A small-molecule ligand and the protein it binds are described below.
Small molecule (SMILES): CC(=O)N[C@@H]1[C@@H](O)[C@H](O)[C@@H](CO)O[C@H]1O

Binding-site contacts:
Ligand atom C8 contacts residue PHE4 of chain 3.A at 3.5 Å (hydrophobic).
Ligand atom C1 contacts residue ASN155 of chain 3.A at 3.8 Å.
Ligand atom O5 contacts residue ASN155 of chain 3.A at 4.3 Å.
Ligand atom N2 contacts residue ASN155 of chain 3.A at 4.4 Å.
Ligand atom C4 contacts residue ASN6 of chain 3.A at 4.0 Å.
Ligand atom C1 contacts residue ASN6 of chain 3.A at 1.4 Å.
Ligand atom O5 contacts residue ASN6 of chain 3.A at 2.2 Å (h-bond).
Ligand atom C3 contacts residue ASN6 of chain 3.A at 3.7 Å.
Ligand atom C7 contacts residue PHE4 of chain 3.A at 4.3 Å (hydrophobic).
Ligand atom C2 contacts residue ASN6 of chain 3.A at 2.4 Å.
Ligand atom C2 contacts residue ASN155 of chain 3.A at 4.5 Å.
Ligand atom O5 contacts residue HIS154 of chain 3.A at 4.4 Å.
Ligand atom C3 contacts residue ASN155 of chain 3.A at 4.4 Å.
Ligand atom C5 contacts residue ASN6 of chain 3.A at 3.6 Å.
Ligand atom O7 contacts residue ASN6 of chain 3.A at 2.6 Å (h-bond).
Ligand atom N2 contacts residue ASN6 of chain 3.A at 3.0 Å (h-bond).
Ligand atom C8 contacts residue ASN6 of chain 3.A at 4.3 Å.
Ligand atom C7 contacts residue ASN6 of chain 3.A at 3.0 Å.
Ligand atom C8 contacts residue ASP3 of chain 3.A at 3.2 Å.
Ligand atom O6 contacts residue ASN6 of chain 3.A at 4.4 Å.
Ligand atom C5 contacts residue ASN155 of chain 3.A at 4.2 Å.
Ligand atom O6 contacts residue HIS154 of chain 3.A at 4.1 Å.

Sequence of chain 3.A:
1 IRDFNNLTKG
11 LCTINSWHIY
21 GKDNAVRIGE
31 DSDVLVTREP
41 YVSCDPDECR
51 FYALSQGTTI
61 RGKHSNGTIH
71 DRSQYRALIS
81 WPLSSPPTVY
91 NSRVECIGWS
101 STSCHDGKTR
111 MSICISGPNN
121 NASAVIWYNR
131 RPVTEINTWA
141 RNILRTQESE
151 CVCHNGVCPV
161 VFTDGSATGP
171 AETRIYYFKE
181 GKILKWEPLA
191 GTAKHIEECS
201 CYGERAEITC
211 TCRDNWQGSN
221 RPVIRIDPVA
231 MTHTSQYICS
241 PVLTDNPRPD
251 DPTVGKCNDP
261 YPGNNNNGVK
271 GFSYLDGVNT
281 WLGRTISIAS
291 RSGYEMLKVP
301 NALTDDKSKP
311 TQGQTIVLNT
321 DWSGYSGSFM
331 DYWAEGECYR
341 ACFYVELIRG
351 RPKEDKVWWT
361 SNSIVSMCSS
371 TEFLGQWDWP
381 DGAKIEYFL